Sequence of chain 1.C:
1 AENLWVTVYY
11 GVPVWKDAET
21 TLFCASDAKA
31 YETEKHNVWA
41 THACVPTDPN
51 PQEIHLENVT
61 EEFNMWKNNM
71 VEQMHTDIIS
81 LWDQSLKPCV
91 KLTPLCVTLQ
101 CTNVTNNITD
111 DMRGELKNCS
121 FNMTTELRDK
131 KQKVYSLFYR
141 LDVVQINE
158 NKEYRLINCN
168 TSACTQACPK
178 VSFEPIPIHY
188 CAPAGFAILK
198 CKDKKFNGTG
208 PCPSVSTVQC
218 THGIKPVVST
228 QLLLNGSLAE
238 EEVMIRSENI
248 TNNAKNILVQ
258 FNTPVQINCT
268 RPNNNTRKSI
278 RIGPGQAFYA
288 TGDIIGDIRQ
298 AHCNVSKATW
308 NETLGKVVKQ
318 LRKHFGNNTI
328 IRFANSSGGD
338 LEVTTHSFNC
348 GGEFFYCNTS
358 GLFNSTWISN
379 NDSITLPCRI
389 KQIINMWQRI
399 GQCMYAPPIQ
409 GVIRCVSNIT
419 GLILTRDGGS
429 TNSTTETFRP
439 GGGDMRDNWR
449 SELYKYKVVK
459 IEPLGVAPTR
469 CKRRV

This protein binds this small molecule.
Small molecule (SMILES): CC(=O)N[C@H]1[C@H](O[C@H]2[C@H](O)[C@@H](NC(C)=O)CO[C@@H]2CO)O[C@H](CO)[C@@H](O)[C@@H]1O

Binding-site contacts:
Ligand atom C8 contacts residue GLN100 of chain 1.C at 3.8 Å.
Ligand atom O7 contacts residue GLN100 of chain 1.C at 4.1 Å.
Ligand atom C3 contacts residue ASN122 of chain 1.C at 3.8 Å.
Ligand atom C4 contacts residue ASN122 of chain 1.C at 4.2 Å.
Ligand atom C2 contacts residue ASN122 of chain 1.C at 2.5 Å.
Ligand atom C1 contacts residue ASN122 of chain 1.C at 1.4 Å.
Ligand atom C7 contacts residue LYS133 of chain 1.C at 3.9 Å.
Ligand atom O5 contacts residue ASN122 of chain 1.C at 2.4 Å (h-bond).
Ligand atom C8 contacts residue LYS133 of chain 1.C at 3.5 Å.
Ligand atom C7 contacts residue ASN122 of chain 1.C at 4.0 Å.
Ligand atom C8 contacts residue SER120 of chain 1.C at 3.3 Å.
Ligand atom C7 contacts residue GLN100 of chain 1.C at 4.4 Å.
Ligand atom C5 contacts residue ASN122 of chain 1.C at 3.7 Å.
Ligand atom C8 contacts residue PHE121 of chain 1.C at 4.2 Å (hydrophobic).
Ligand atom N2 contacts residue LYS133 of chain 1.C at 3.6 Å.
Ligand atom N2 contacts residue ASN122 of chain 1.C at 2.9 Å (h-bond).